Sequence of chain 1.B:
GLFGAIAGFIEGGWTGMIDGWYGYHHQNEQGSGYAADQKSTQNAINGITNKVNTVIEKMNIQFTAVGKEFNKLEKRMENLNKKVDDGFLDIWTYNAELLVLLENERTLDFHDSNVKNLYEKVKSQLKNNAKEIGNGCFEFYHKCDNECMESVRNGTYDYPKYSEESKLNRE

The small molecule below binds the protein below.
Small molecule (SMILES): CC(=O)N[C@H]1[C@H](O[C@H]2[C@H](O)[C@@H](NC(C)=O)CO[C@@H]2CO)O[C@H](CO)[C@@H](O)[C@@H]1O

Binding-site contacts:
Ligand atom C1 contacts residue THR156 of chain 1.B at 3.3 Å.
Ligand atom C2 contacts residue GLU147 of chain 1.B at 3.6 Å.
Ligand atom C5 contacts residue GLU150 of chain 1.B at 4.1 Å.
Ligand atom O6 contacts residue GLU150 of chain 1.B at 3.9 Å.
Ligand atom O6 contacts residue CYS148 of chain 1.B at 4.3 Å.
Ligand atom C6 contacts residue GLU150 of chain 1.B at 3.8 Å.
Ligand atom C6 contacts residue SER151 of chain 1.B at 4.0 Å.
Ligand atom C3 contacts residue GLU147 of chain 1.B at 3.7 Å.
Ligand atom C3 contacts residue ASN154 of chain 1.B at 3.8 Å.
Ligand atom O5 contacts residue SER151 of chain 1.B at 3.6 Å.
Ligand atom O6 contacts residue SER151 of chain 1.B at 3.2 Å (h-bond).
Ligand atom N2 contacts residue ASN154 of chain 1.B at 2.9 Å (h-bond).
Ligand atom C1 contacts residue ASN154 of chain 1.B at 1.4 Å.
Ligand atom C3 contacts residue THR156 of chain 1.B at 4.3 Å.
Ligand atom O3 contacts residue GLU147 of chain 1.B at 4.0 Å.
Ligand atom O5 contacts residue GLU150 of chain 1.B at 3.2 Å.
Ligand atom C2 contacts residue ASN154 of chain 1.B at 2.4 Å.
Ligand atom O6 contacts residue GLU147 of chain 1.B at 2.2 Å (salt-bridge).
Ligand atom N2 contacts residue GLU147 of chain 1.B at 2.7 Å (salt-bridge).
Ligand atom C5 contacts residue THR156 of chain 1.B at 4.3 Å.
Ligand atom C8 contacts residue ASN154 of chain 1.B at 4.4 Å.
Ligand atom C5 contacts residue GLU147 of chain 1.B at 4.5 Å.
Ligand atom C1 contacts residue GLU147 of chain 1.B at 4.2 Å.
Ligand atom C1 contacts residue SER151 of chain 1.B at 4.1 Å.
Ligand atom C8 contacts residue GLU147 of chain 1.B at 3.3 Å.
Ligand atom C5 contacts residue ASN154 of chain 1.B at 3.7 Å.
Ligand atom C6 contacts residue GLU147 of chain 1.B at 3.4 Å.
Ligand atom C4 contacts residue ASN154 of chain 1.B at 4.2 Å.
Ligand atom C2 contacts residue THR156 of chain 1.B at 4.0 Å.
Ligand atom O5 contacts residue ASN154 of chain 1.B at 2.4 Å (h-bond).
Ligand atom N2 contacts residue THR156 of chain 1.B at 4.0 Å.
Ligand atom C7 contacts residue GLU147 of chain 1.B at 3.4 Å.
Ligand atom O7 contacts residue ASN154 of chain 1.B at 3.6 Å (h-bond).
Ligand atom C5 contacts residue SER151 of chain 1.B at 4.1 Å.
Ligand atom C1 contacts residue GLU150 of chain 1.B at 3.8 Å.
Ligand atom C7 contacts residue ASN154 of chain 1.B at 3.4 Å.
Ligand atom O5 contacts residue THR156 of chain 1.B at 4.1 Å.